Binding-site contacts:
Ligand atom O7 contacts residue GLY71 of chain 1.E at 4.4 Å.
Ligand atom C1 contacts residue ASN83 of chain 1.D at 1.4 Å.
Ligand atom C2 contacts residue GLY71 of chain 1.E at 3.9 Å.
Ligand atom C8 contacts residue LEU174 of chain 1.D at 3.8 Å (hydrophobic).
Ligand atom C8 contacts residue PRO40 of chain 1.E at 3.7 Å (hydrophobic).
Ligand atom C4 contacts residue LEU174 of chain 1.D at 4.3 Å (hydrophobic).
Ligand atom O7 contacts residue LYS176 of chain 1.D at 3.8 Å.
Ligand atom C7 contacts residue LYS176 of chain 1.D at 4.4 Å.
Ligand atom N2 contacts residue GLY71 of chain 1.E at 4.0 Å.
Ligand atom C2 contacts residue ASN83 of chain 1.D at 2.4 Å.
Ligand atom C4 contacts residue ASN83 of chain 1.D at 4.3 Å.
Ligand atom C5 contacts residue ASN83 of chain 1.D at 3.7 Å.
Ligand atom N2 contacts residue PRO40 of chain 1.E at 4.1 Å.
Ligand atom O5 contacts residue ASN83 of chain 1.D at 2.5 Å (h-bond).
Ligand atom N2 contacts residue ASN83 of chain 1.D at 2.7 Å (h-bond).
Ligand atom C7 contacts residue PRO40 of chain 1.E at 4.3 Å (hydrophobic).
Ligand atom O7 contacts residue PRO175 of chain 1.D at 4.4 Å.
Ligand atom C5 contacts residue LEU174 of chain 1.D at 3.3 Å (hydrophobic).
Ligand atom C8 contacts residue PRO175 of chain 1.D at 4.3 Å (hydrophobic).
Ligand atom C8 contacts residue GLY172 of chain 1.D at 4.1 Å.
Ligand atom O6 contacts residue LYS176 of chain 1.D at 3.7 Å.
Ligand atom O4 contacts residue LYS176 of chain 1.D at 4.2 Å.
Ligand atom C3 contacts residue ASN83 of chain 1.D at 3.7 Å.
Ligand atom C7 contacts residue ASN83 of chain 1.D at 3.8 Å.
Ligand atom C7 contacts residue GLY71 of chain 1.E at 4.3 Å.
Ligand atom N2 contacts residue LEU174 of chain 1.D at 4.4 Å.
Ligand atom O4 contacts residue LEU174 of chain 1.D at 4.0 Å.
Ligand atom C6 contacts residue THR173 of chain 1.D at 4.3 Å.
Ligand atom C6 contacts residue GLY172 of chain 1.D at 3.7 Å.
Ligand atom O6 contacts residue GLY172 of chain 1.D at 3.5 Å (h-bond).
Ligand atom C8 contacts residue TYR43 of chain 1.E at 3.9 Å (hydrophobic).
Ligand atom C6 contacts residue LEU174 of chain 1.D at 3.3 Å (hydrophobic).
Ligand atom C8 contacts residue THR173 of chain 1.D at 4.3 Å.
Ligand atom O5 contacts residue LEU174 of chain 1.D at 4.3 Å.
Ligand atom O6 contacts residue THR173 of chain 1.D at 4.2 Å.
Ligand atom C1 contacts residue GLY71 of chain 1.E at 3.8 Å.
Ligand atom C7 contacts residue LEU174 of chain 1.D at 4.1 Å (hydrophobic).
Ligand atom O6 contacts residue LEU174 of chain 1.D at 2.9 Å (h-bond).
Ligand atom O5 contacts residue GLY71 of chain 1.E at 3.7 Å.

This small molecule binds to this protein.
Small molecule (SMILES): CC(=O)N[C@H]1[C@H](O[C@H]2[C@H](O)[C@@H](NC(C)=O)CO[C@@H]2CO)O[C@H](CO[C@H]2O[C@H](CO)[C@@H](O)[C@H](O)[C@@H]2O)[C@@H](O[C@H]2O[C@H](CO)[C@@H](O)[C@H](O)[C@@H]2O)[C@@H]1O[C@@H]1O[C@H](CS(=O)(=O)O)[C@@H](O[C@@H]2O[C@H](CO)[C@@H](O)[C@H](O)[C@H]2O)[C@H](O)[C@H]1O

Sequence of chain 1.E:
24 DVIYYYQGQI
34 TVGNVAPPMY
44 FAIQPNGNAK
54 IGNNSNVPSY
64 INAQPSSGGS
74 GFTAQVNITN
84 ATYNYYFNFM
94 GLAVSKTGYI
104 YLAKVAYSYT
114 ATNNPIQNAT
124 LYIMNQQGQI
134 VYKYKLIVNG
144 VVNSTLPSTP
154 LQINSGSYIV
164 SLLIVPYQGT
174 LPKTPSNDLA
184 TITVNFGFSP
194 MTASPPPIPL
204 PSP

Sequence of chain 1.D:
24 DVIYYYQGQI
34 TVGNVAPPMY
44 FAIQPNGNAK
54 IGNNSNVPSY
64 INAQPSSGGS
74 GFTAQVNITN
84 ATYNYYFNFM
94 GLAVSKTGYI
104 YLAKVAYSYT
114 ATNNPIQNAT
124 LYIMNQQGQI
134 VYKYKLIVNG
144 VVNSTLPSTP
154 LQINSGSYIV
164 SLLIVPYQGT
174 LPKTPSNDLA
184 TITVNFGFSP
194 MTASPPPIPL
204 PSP